Sequence of chain 1.A:
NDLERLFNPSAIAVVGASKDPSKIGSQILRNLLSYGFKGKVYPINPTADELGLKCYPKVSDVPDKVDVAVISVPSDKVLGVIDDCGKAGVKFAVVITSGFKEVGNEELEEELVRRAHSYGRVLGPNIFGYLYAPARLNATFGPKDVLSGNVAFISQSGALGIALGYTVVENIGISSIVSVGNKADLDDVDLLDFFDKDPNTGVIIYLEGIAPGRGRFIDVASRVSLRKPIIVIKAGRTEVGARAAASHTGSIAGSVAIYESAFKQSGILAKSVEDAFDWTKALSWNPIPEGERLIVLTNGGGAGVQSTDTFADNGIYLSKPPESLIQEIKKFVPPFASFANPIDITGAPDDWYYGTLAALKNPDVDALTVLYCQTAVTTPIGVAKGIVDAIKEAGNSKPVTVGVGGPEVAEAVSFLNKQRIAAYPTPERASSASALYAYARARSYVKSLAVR

Sequence of chain 1.C:
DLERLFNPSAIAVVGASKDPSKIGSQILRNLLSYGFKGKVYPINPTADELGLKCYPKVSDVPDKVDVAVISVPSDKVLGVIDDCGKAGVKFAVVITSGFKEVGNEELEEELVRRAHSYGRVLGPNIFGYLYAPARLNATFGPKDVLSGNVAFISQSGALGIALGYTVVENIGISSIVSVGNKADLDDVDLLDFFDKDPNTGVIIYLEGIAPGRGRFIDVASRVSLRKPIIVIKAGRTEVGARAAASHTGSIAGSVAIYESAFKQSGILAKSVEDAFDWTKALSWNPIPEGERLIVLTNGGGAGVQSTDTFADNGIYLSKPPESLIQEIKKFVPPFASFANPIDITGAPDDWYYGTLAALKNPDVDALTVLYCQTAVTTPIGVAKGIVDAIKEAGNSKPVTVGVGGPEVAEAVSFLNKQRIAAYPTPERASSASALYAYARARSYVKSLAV

The protein below binds the small molecule below.
Small molecule (SMILES): Nc1ncnc2c1ncn2[C@@H]1O[C@H](CO[P](=O)(O)O[P](=O)(O)CP(=O)(O)O)[C@@H](O)[C@H]1O

Binding-site contacts:
Ligand atom O3G contacts residue GLY308 of chain 1.C at 3.3 Å (h-bond).
Ligand atom C1' contacts residue SER345 of chain 1.C at 4.2 Å.
Ligand atom O3G contacts residue GLY309 of chain 1.C at 2.9 Å (h-bond).
Ligand atom O3' contacts residue PHE343 of chain 1.C at 2.4 Å (h-bond).
Ligand atom O1B contacts residue MG1 of chain 1.K at 2.3 Å.
Ligand atom C3B contacts residue SER160 of chain 1.A at 4.2 Å.
Ligand atom O2B contacts residue ASN129 of chain 1.A at 2.9 Å (h-bond).
Ligand atom PG contacts residue ALA162 of chain 1.A at 3.8 Å.
Ligand atom O4' contacts residue GLU104 of chain 1.A at 4.0 Å.
Ligand atom C2' contacts residue PHE343 of chain 1.C at 3.7 Å (hydrophobic).
Ligand atom O2G contacts residue SER160 of chain 1.A at 3.7 Å.
Ligand atom PB contacts residue MG1 of chain 1.K at 3.8 Å.
Ligand atom O1G contacts residue MG1 of chain 1.K at 2.2 Å.
Ligand atom O3G contacts residue ALA162 of chain 1.A at 3.9 Å.
Ligand atom O2' contacts residue SER345 of chain 1.C at 3.5 Å (h-bond).
Ligand atom O2' contacts residue PHE343 of chain 1.C at 3.4 Å (h-bond).
Ligand atom O2' contacts residue ASP351 of chain 1.C at 3.7 Å.
Ligand atom PG contacts residue GLY161 of chain 1.A at 3.9 Å.
Ligand atom C4' contacts residue PHE343 of chain 1.C at 4.3 Å (hydrophobic).
Ligand atom O2G contacts residue GLY161 of chain 1.A at 2.9 Å (h-bond).
Ligand atom O3G contacts residue GLY307 of chain 1.C at 4.0 Å.
Ligand atom C5' contacts residue GLU104 of chain 1.A at 3.2 Å.
Ligand atom O1G contacts residue GLY308 of chain 1.C at 3.4 Å (h-bond).
Ligand atom O2G contacts residue ALA162 of chain 1.A at 2.6 Å (h-bond).
Ligand atom PG contacts residue GLY308 of chain 1.C at 4.0 Å.
Ligand atom PB contacts residue ASN129 of chain 1.A at 4.2 Å.
Ligand atom O2' contacts residue ALA344 of chain 1.C at 3.8 Å.
Ligand atom C4' contacts residue GLU104 of chain 1.A at 3.8 Å.
Ligand atom O3G contacts residue SER160 of chain 1.A at 2.6 Å (h-bond).
Ligand atom O1G contacts residue ALA162 of chain 1.A at 4.0 Å.
Ligand atom C1' contacts residue PHE343 of chain 1.C at 3.7 Å (hydrophobic).
Ligand atom O3G contacts residue GLY161 of chain 1.A at 4.1 Å.
Ligand atom PG contacts residue GLY309 of chain 1.C at 4.3 Å.
Ligand atom C3' contacts residue PHE343 of chain 1.C at 3.5 Å (hydrophobic).
Ligand atom PG contacts residue SER160 of chain 1.A at 3.6 Å.
Ligand atom O4' contacts residue PHE343 of chain 1.C at 4.2 Å.
Ligand atom PG contacts residue MG1 of chain 1.K at 3.7 Å.
Ligand atom N9 contacts residue SER345 of chain 1.C at 3.8 Å.
Ligand atom O1G contacts residue GLY307 of chain 1.C at 4.1 Å.
Ligand atom O3G contacts residue LEU163 of chain 1.A at 4.3 Å.